Sequence of chain 2.A:
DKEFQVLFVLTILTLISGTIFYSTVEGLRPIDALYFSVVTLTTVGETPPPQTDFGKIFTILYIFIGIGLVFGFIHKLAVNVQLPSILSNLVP

Binding-site contacts:
Ligand atom CA contacts residue ILE15 of chain 2.A at 4.3 Å (hydrophobic).

The protein below binds the small molecule below.
Small molecule (SMILES): NCC(=O)O